Sequence of chain 1.A:
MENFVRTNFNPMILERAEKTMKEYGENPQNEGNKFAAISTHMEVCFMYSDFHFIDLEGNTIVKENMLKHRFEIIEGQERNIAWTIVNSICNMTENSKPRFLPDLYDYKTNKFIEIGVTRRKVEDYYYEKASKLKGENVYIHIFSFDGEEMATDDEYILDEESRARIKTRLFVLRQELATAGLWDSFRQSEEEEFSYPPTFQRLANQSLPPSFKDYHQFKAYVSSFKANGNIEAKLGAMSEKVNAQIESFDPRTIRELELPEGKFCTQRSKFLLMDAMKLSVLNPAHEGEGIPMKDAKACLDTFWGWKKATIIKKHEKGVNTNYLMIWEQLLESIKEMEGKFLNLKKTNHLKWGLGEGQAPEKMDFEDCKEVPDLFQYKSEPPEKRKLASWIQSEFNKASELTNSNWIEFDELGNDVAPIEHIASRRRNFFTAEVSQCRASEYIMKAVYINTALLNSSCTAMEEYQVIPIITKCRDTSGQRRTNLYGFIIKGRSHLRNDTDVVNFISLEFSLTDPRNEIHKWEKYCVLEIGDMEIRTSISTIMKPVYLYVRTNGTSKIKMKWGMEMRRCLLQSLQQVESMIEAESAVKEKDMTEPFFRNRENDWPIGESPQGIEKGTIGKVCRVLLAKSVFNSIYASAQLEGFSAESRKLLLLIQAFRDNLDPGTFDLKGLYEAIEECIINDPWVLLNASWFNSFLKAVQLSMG

A small-molecule ligand and the protein it binds are described below.
Small molecule (SMILES): O=C(O)c1cn(CC2(n3ccc4cccnc43)CCCC2)cc(O)c1=O

Binding-site contacts:
Ligand atom O11 contacts residue ILE134 of chain 1.A at 2.7 Å (h-bond).
Ligand atom O8 contacts residue GLU94 of chain 1.A at 3.2 Å (salt-bridge).
Ligand atom O8 contacts residue ASP122 of chain 1.A at 3.6 Å (salt-bridge).
Ligand atom O10 contacts residue GLU133 of chain 1.A at 2.9 Å (salt-bridge).
Ligand atom O8 contacts residue LEU120 of chain 1.A at 3.8 Å.
Ligand atom O8 contacts residue MG1 of chain 1.G at 2.1 Å.
Ligand atom C1 contacts residue GLU133 of chain 1.A at 3.5 Å.
Ligand atom C1 contacts residue HIS55 of chain 1.A at 3.5 Å.
Ligand atom O9 contacts residue MG1 of chain 1.G at 3.2 Å.
Ligand atom C16 contacts residue ALA51 of chain 1.A at 3.7 Å (hydrophobic).
Ligand atom C5 contacts residue MG1 of chain 1.G at 3.8 Å.
Ligand atom C7 contacts residue MG1 of chain 1.G at 2.3 Å.
Ligand atom C6 contacts residue MG1 of chain 1.H at 3.8 Å.
Ligand atom C1 contacts residue MG1 of chain 1.G at 2.5 Å.
Ligand atom C6 contacts residue MG1 of chain 1.G at 2.5 Å.
Ligand atom O11 contacts residue HIS55 of chain 1.A at 3.2 Å (h-bond).
Ligand atom C3 contacts residue HIS55 of chain 1.A at 3.9 Å.
Ligand atom C7 contacts residue GLU94 of chain 1.A at 3.3 Å.
Ligand atom O9 contacts residue GLU94 of chain 1.A at 3.5 Å (salt-bridge).
Ligand atom C23 contacts residue TYR38 of chain 1.A at 3.5 Å (hydrophobic).
Ligand atom O10 contacts residue MG1 of chain 1.G at 2.1 Å.
Ligand atom O10 contacts residue HIS55 of chain 1.A at 3.6 Å.
Ligand atom C2 contacts residue GLU133 of chain 1.A at 3.4 Å.
Ligand atom C15 contacts residue ALA51 of chain 1.A at 3.5 Å (hydrophobic).
Ligand atom C2 contacts residue MG1 of chain 1.H at 2.5 Å.
Ligand atom C24 contacts residue TYR38 of chain 1.A at 3.5 Å (hydrophobic).
Ligand atom C1 contacts residue MG1 of chain 1.H at 2.5 Å.
Ligand atom O11 contacts residue GLY135 of chain 1.A at 3.8 Å.
Ligand atom C2 contacts residue HIS55 of chain 1.A at 3.3 Å.
Ligand atom C2 contacts residue MG1 of chain 1.G at 3.8 Å.
Ligand atom O11 contacts residue TYR144 of chain 1.A at 3.7 Å.
Ligand atom C2 contacts residue ILE134 of chain 1.A at 3.7 Å (hydrophobic).
Ligand atom C21 contacts residue ILE52 of chain 1.A at 3.7 Å (hydrophobic).
Ligand atom O11 contacts residue MG1 of chain 1.H at 2.0 Å.
Ligand atom O10 contacts residue MG1 of chain 1.H at 2.1 Å.
Ligand atom C3 contacts residue MG1 of chain 1.H at 3.7 Å.
Ligand atom O11 contacts residue GLU133 of chain 1.A at 2.5 Å (salt-bridge).
Ligand atom O10 contacts residue ASP122 of chain 1.A at 2.9 Å (salt-bridge).
Ligand atom C22 contacts residue ILE52 of chain 1.A at 3.5 Å (hydrophobic).
Ligand atom C1 contacts residue ASP122 of chain 1.A at 3.8 Å.